Binding-site contacts:
Ligand atom C2 contacts residue THR95 of chain 1.A at 3.4 Å.
Ligand atom C5 contacts residue HIS42 of chain 1.A at 3.7 Å.
Ligand atom C2 contacts residue HIS42 of chain 1.A at 4.0 Å.
Ligand atom C7 contacts residue GLU60 of chain 1.A at 3.4 Å.
Ligand atom C11 contacts residue HIS42 of chain 1.A at 4.0 Å.
Ligand atom C4 contacts residue HIS42 of chain 1.A at 4.0 Å.
Ligand atom C8 contacts residue HIS42 of chain 1.A at 4.5 Å.
Ligand atom C2 contacts residue GLU60 of chain 1.A at 3.4 Å.
Ligand atom C7 contacts residue LYS37 of chain 1.A at 4.3 Å.
Ligand atom C8 contacts residue LYS37 of chain 1.A at 4.0 Å.
Ligand atom N1 contacts residue GLU60 of chain 1.A at 2.6 Å (salt-bridge).
Ligand atom C5 contacts residue GLU60 of chain 1.A at 3.8 Å.
Ligand atom C2 contacts residue GLN59 of chain 1.A at 3.8 Å.
Ligand atom C8 contacts residue GLU60 of chain 1.A at 4.1 Å.
Ligand atom N3 contacts residue MET57 of chain 1.A at 2.8 Å (h-bond).
Ligand atom N3 contacts residue HIS42 of chain 1.A at 4.0 Å.
Ligand atom N1 contacts residue MET57 of chain 1.A at 4.5 Å.
Ligand atom C6 contacts residue HIS42 of chain 1.A at 3.6 Å.
Ligand atom C7 contacts residue HIS42 of chain 1.A at 3.9 Å.
Ligand atom N1 contacts residue HIS42 of chain 1.A at 3.6 Å.
Ligand atom N1 contacts residue GLN59 of chain 1.A at 4.0 Å.
Ligand atom C4 contacts residue MET57 of chain 1.A at 3.8 Å (hydrophobic).
Ligand atom C2 contacts residue MET57 of chain 1.A at 3.2 Å (hydrophobic).
Ligand atom C6 contacts residue GLU60 of chain 1.A at 4.2 Å.
Ligand atom N1 contacts residue THR95 of chain 1.A at 3.9 Å.

Sequence of chain 1.A:
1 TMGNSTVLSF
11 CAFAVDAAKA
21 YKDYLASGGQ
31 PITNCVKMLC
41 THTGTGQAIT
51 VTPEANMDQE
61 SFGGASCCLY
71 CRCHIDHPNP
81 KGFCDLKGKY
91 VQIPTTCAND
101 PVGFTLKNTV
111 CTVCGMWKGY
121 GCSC

A small-molecule ligand and the protein it binds are described below.
Small molecule (SMILES): c1ccc(-c2cnc[nH]2)cc1